Binding-site contacts:
Ligand atom C03 contacts residue LEU94 of chain 1.D at 3.8 Å (hydrophobic).
Ligand atom C14 contacts residue ASP161 of chain 1.D at 3.3 Å.
Ligand atom N17 contacts residue MET99 of chain 1.D at 3.0 Å (h-bond).
Ligand atom C04 contacts residue ALA49 of chain 1.D at 3.5 Å (hydrophobic).
Ligand atom C08 contacts residue VAL32 of chain 1.D at 3.6 Å (hydrophobic).
Ligand atom C01 contacts residue ASP161 of chain 1.D at 3.4 Å.
Ligand atom C28 contacts residue PRO100 of chain 1.D at 3.8 Å (hydrophobic).
Ligand atom C13 contacts residue VAL32 of chain 1.D at 3.4 Å (hydrophobic).
Ligand atom C04 contacts residue MET96 of chain 1.D at 3.1 Å (hydrophobic).
Ligand atom C20 contacts residue LEU150 of chain 1.D at 3.5 Å (hydrophobic).
Ligand atom C11 contacts residue VAL32 of chain 1.D at 3.1 Å (hydrophobic).
Ligand atom C26 contacts residue LEU24 of chain 1.D at 3.7 Å (hydrophobic).
Ligand atom N10 contacts residue VAL32 of chain 1.D at 3.5 Å.
Ligand atom C14 contacts residue LYS51 of chain 1.D at 3.4 Å.
Ligand atom N12 contacts residue LYS51 of chain 1.D at 2.9 Å (salt-bridge).
Ligand atom C22 contacts residue GLN97 of chain 1.D at 3.2 Å.
Ligand atom F07 contacts residue ILE95 of chain 1.D at 3.3 Å.
Ligand atom O16 contacts residue ARG147 of chain 1.D at 3.3 Å (salt-bridge).
Ligand atom F07 contacts residue LEU83 of chain 1.D at 3.5 Å.
Ligand atom C21 contacts residue LEU150 of chain 1.D at 3.2 Å (hydrophobic).
Ligand atom F07 contacts residue LEU94 of chain 1.D at 3.1 Å.
Ligand atom C27 contacts residue GLY102 of chain 1.D at 3.6 Å.
Ligand atom C08 contacts residue LYS51 of chain 1.D at 3.8 Å.
Ligand atom C04 contacts residue LYS51 of chain 1.D at 3.8 Å.
Ligand atom C02 contacts residue MET96 of chain 1.D at 3.5 Å (hydrophobic).
Ligand atom C05 contacts residue LYS51 of chain 1.D at 3.7 Å.
Ligand atom N17 contacts residue GLN97 of chain 1.D at 3.5 Å (h-bond).
Ligand atom C27 contacts residue MET99 of chain 1.D at 3.6 Å (hydrophobic).
Ligand atom C15 contacts residue ASP161 of chain 1.D at 3.0 Å.
Ligand atom F07 contacts residue MET96 of chain 1.D at 3.3 Å.
Ligand atom N24 contacts residue MET99 of chain 1.D at 3.0 Å (h-bond).
Ligand atom C15 contacts residue ASN148 of chain 1.D at 3.5 Å.
Ligand atom N17 contacts residue ALA49 of chain 1.D at 3.6 Å.
Ligand atom C01 contacts residue LYS51 of chain 1.D at 3.3 Å.
Ligand atom C26 contacts residue GLY102 of chain 1.D at 3.7 Å.
Ligand atom C22 contacts residue LEU150 of chain 1.D at 3.4 Å (hydrophobic).
Ligand atom C03 contacts residue MET96 of chain 1.D at 3.2 Å (hydrophobic).
Ligand atom N17 contacts residue LEU150 of chain 1.D at 3.7 Å.
Ligand atom C22 contacts residue ALA49 of chain 1.D at 3.5 Å (hydrophobic).
Ligand atom N12 contacts residue VAL32 of chain 1.D at 3.2 Å.

A small-molecule ligand and the protein it binds are described below.
Small molecule (SMILES): OCCCc1nc(-c2ccc(F)cc2)c(-c2ccnc3[nH]c(-c4ccccc4)cc23)[nH]1

Sequence of chain 1.D:
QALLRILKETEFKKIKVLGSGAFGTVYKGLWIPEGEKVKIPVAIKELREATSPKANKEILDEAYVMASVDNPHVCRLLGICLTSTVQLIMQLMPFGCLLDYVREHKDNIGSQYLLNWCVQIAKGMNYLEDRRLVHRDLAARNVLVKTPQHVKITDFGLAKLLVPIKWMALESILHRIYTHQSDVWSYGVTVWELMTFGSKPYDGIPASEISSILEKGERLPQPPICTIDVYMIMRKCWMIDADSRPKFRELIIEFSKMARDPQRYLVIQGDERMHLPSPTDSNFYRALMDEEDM